Binding-site contacts:
Ligand atom CB contacts residue GLY70 of chain 1.G at 2.9 Å.
Ligand atom O contacts residue MET100 of chain 1.G at 3.9 Å.
Ligand atom CA contacts residue LEU127 of chain 1.G at 3.8 Å (hydrophobic).
Ligand atom CA contacts residue PRO126 of chain 1.G at 3.5 Å (hydrophobic).
Ligand atom O contacts residue LEU127 of chain 1.G at 2.6 Å (h-bond).
Ligand atom CD2 contacts residue LEU127 of chain 1.G at 3.9 Å (hydrophobic).
Ligand atom CA contacts residue LEU127 of chain 1.G at 4.0 Å (hydrophobic).
Ligand atom CG2 contacts residue ILE72 of chain 1.G at 3.9 Å (hydrophobic).
Ligand atom CA contacts residue GLY70 of chain 1.G at 3.1 Å.
Ligand atom ND2 contacts residue VAL71 of chain 1.G at 4.2 Å.
Ligand atom CA contacts residue VAL71 of chain 1.G at 4.0 Å (hydrophobic).
Ligand atom O contacts residue SER99 of chain 1.G at 2.8 Å (h-bond).
Ligand atom CB contacts residue ILE72 of chain 1.G at 4.2 Å (hydrophobic).
Ligand atom CB contacts residue VAL71 of chain 1.G at 3.9 Å (hydrophobic).
Ligand atom CG contacts residue VAL71 of chain 1.G at 3.9 Å (hydrophobic).
Ligand atom CA contacts residue HIS124 of chain 1.G at 4.1 Å.
Ligand atom C contacts residue GLY70 of chain 1.G at 3.7 Å.
Ligand atom CA contacts residue ILE72 of chain 1.G at 3.5 Å (hydrophobic).
Ligand atom CA contacts residue LEU127 of chain 1.G at 3.8 Å (hydrophobic).
Ligand atom CB contacts residue VAL71 of chain 1.G at 4.0 Å (hydrophobic).
Ligand atom C contacts residue LEU127 of chain 1.G at 3.7 Å (hydrophobic).
Ligand atom O contacts residue HIS124 of chain 1.G at 2.6 Å (h-bond).
Ligand atom C contacts residue SER99 of chain 1.G at 3.1 Å.
Ligand atom C contacts residue ILE72 of chain 1.G at 3.6 Å (hydrophobic).
Ligand atom C contacts residue LEU127 of chain 1.G at 3.4 Å (hydrophobic).
Ligand atom CA contacts residue ILE72 of chain 1.G at 3.8 Å (hydrophobic).
Ligand atom O contacts residue PRO126 of chain 1.G at 3.7 Å.
Ligand atom CB contacts residue LEU127 of chain 1.G at 4.0 Å (hydrophobic).
Ligand atom O contacts residue VAL71 of chain 1.G at 3.7 Å.
Ligand atom O contacts residue ILE72 of chain 1.G at 4.2 Å.
Ligand atom N contacts residue ILE72 of chain 1.G at 3.0 Å.
Ligand atom O contacts residue ILE72 of chain 1.G at 2.8 Å (h-bond).
Ligand atom CG2 contacts residue LEU147 of chain 1.G at 4.1 Å (hydrophobic).
Ligand atom N contacts residue LEU127 of chain 1.G at 3.1 Å (h-bond).
Ligand atom C contacts residue ILE72 of chain 1.G at 3.9 Å (hydrophobic).
Ligand atom OD1 contacts residue VAL71 of chain 1.G at 3.9 Å.
Ligand atom C contacts residue MET100 of chain 1.G at 4.1 Å (hydrophobic).
Ligand atom CA contacts residue SER99 of chain 1.G at 4.2 Å.
Ligand atom N contacts residue GLY70 of chain 1.G at 3.5 Å (h-bond).
Ligand atom C contacts residue HIS124 of chain 1.G at 3.7 Å.

Sequence of chain 1.G:
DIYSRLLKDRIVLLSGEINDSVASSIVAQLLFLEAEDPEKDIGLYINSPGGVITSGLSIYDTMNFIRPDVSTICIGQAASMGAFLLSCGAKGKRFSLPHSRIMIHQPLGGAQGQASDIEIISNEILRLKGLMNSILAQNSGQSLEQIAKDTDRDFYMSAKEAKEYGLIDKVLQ

This small molecule binds to this protein.
Small molecule (SMILES): CC(C)C[C@H](NC(=O)[C@@H](NC(=O)[C@@H](N)CC(N)=O)C(C)C)C(=O)NCC=O